A small-molecule ligand and the protein it binds are described below.
Small molecule (SMILES): CC(=O)N[C@H]1[C@H](O[C@H]2[C@H](O)[C@@H](NC(C)=O)CO[C@@H]2CO)O[C@H](CO)[C@@H](O)[C@@H]1O

Sequence of chain 1.B:
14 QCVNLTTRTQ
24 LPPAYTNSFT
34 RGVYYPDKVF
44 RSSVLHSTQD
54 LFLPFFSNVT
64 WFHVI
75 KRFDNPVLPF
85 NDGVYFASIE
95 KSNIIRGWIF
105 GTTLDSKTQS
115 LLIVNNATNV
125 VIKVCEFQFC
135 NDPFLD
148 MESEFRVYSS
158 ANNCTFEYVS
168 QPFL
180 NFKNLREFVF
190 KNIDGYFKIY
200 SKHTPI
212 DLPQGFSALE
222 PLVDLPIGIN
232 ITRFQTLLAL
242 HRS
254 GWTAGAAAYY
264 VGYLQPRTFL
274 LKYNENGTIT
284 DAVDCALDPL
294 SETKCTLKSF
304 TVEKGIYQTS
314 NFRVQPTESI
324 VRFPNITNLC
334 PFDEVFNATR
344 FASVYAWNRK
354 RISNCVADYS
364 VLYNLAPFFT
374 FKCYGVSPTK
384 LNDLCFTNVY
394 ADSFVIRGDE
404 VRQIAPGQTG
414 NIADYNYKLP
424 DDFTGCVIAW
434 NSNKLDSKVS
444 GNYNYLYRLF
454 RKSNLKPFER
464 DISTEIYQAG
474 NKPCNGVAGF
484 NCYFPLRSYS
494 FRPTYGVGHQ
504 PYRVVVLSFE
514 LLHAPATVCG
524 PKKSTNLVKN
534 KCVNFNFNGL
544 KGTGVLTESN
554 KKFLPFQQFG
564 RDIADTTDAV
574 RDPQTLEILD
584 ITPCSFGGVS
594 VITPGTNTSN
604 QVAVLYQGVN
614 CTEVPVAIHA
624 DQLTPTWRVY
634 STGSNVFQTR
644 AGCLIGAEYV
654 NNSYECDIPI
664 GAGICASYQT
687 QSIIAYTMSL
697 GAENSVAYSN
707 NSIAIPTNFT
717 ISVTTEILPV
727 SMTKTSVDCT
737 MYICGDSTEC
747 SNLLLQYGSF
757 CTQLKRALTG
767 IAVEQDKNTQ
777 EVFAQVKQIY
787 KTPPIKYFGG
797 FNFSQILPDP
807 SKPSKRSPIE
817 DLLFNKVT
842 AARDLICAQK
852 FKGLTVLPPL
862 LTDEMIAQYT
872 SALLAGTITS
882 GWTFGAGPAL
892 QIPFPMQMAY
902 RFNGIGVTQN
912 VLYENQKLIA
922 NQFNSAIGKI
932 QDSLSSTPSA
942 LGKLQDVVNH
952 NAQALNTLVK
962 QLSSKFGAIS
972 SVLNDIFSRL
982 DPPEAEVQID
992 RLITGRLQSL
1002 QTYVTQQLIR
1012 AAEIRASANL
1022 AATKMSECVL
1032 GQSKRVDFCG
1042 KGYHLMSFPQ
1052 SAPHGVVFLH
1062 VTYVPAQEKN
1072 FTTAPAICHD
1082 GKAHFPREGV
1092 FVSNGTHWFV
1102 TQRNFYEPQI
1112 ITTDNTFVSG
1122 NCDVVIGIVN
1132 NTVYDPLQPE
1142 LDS

Binding-site contacts:
Ligand atom N2 contacts residue ASN798 of chain 1.B at 3.0 Å (h-bond).
Ligand atom C5 contacts residue ASN798 of chain 1.B at 3.6 Å.
Ligand atom C1 contacts residue ASN798 of chain 1.B at 1.4 Å.
Ligand atom O5 contacts residue ASN798 of chain 1.B at 2.3 Å (h-bond).
Ligand atom O6 contacts residue SER800 of chain 1.B at 4.1 Å.
Ligand atom O7 contacts residue ASN798 of chain 1.B at 3.7 Å.
Ligand atom C2 contacts residue ASN798 of chain 1.B at 2.5 Å.
Ligand atom O6 contacts residue ASN798 of chain 1.B at 4.4 Å.
Ligand atom C4 contacts residue ASN798 of chain 1.B at 4.2 Å.
Ligand atom C5 contacts residue SER800 of chain 1.B at 3.8 Å.
Ligand atom C6 contacts residue SER800 of chain 1.B at 4.2 Å.
Ligand atom C1 contacts residue SER800 of chain 1.B at 3.7 Å.
Ligand atom O5 contacts residue SER800 of chain 1.B at 3.5 Å (h-bond).
Ligand atom C3 contacts residue ASN798 of chain 1.B at 3.8 Å.
Ligand atom C7 contacts residue ASN798 of chain 1.B at 3.6 Å.
Ligand atom O6 contacts residue GLN801 of chain 1.B at 4.2 Å.